This protein binds this small molecule.
Small molecule (SMILES): CC(=O)N[C@H]1[C@H](O[C@H]2[C@H](O)[C@@H](NC(C)=O)CO[C@@H]2CO)O[C@H](CO)[C@@H](O[C@@H]2O[C@H](CO)[C@@H](O)[C@H](O)[C@@H]2O)[C@@H]1O

Sequence of chain 1.A:
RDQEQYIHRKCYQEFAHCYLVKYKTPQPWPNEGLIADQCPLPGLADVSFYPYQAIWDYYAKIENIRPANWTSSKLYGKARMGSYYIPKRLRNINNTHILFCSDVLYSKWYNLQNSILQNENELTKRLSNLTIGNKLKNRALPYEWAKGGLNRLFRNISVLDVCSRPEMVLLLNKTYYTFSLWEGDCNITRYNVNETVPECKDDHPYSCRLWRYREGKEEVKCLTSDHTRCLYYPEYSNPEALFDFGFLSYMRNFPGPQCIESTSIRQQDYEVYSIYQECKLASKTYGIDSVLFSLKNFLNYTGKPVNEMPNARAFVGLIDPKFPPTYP

Binding-site contacts:
Ligand atom C3 contacts residue ASN151 of chain 1.A at 4.4 Å.
Ligand atom C2 contacts residue ASN156 of chain 1.A at 2.4 Å.
Ligand atom C2 contacts residue ASN151 of chain 1.A at 4.1 Å.
Ligand atom O6 contacts residue GLU144 of chain 1.A at 4.2 Å.
Ligand atom O5 contacts residue ASN156 of chain 1.A at 2.3 Å (h-bond).
Ligand atom N2 contacts residue ASN151 of chain 1.A at 3.4 Å (h-bond).
Ligand atom O6 contacts residue TYR143 of chain 1.A at 3.8 Å.
Ligand atom C1 contacts residue ASN156 of chain 1.A at 1.4 Å.
Ligand atom C7 contacts residue ASN156 of chain 1.A at 3.6 Å.
Ligand atom C3 contacts residue ASN156 of chain 1.A at 3.8 Å.
Ligand atom O7 contacts residue ASN156 of chain 1.A at 3.8 Å.
Ligand atom N2 contacts residue ASN156 of chain 1.A at 2.9 Å (h-bond).
Ligand atom C1 contacts residue ASN151 of chain 1.A at 3.7 Å.
Ligand atom C6 contacts residue MAN8 of chain 1.C at 3.6 Å.
Ligand atom C8 contacts residue ASN151 of chain 1.A at 4.3 Å.
Ligand atom C4 contacts residue ASN156 of chain 1.A at 4.2 Å.
Ligand atom C7 contacts residue ASN151 of chain 1.A at 4.3 Å.
Ligand atom C5 contacts residue ASN156 of chain 1.A at 3.6 Å.
Ligand atom C8 contacts residue TYR143 of chain 1.A at 3.5 Å (hydrophobic).